Sequence of chain 1.A:
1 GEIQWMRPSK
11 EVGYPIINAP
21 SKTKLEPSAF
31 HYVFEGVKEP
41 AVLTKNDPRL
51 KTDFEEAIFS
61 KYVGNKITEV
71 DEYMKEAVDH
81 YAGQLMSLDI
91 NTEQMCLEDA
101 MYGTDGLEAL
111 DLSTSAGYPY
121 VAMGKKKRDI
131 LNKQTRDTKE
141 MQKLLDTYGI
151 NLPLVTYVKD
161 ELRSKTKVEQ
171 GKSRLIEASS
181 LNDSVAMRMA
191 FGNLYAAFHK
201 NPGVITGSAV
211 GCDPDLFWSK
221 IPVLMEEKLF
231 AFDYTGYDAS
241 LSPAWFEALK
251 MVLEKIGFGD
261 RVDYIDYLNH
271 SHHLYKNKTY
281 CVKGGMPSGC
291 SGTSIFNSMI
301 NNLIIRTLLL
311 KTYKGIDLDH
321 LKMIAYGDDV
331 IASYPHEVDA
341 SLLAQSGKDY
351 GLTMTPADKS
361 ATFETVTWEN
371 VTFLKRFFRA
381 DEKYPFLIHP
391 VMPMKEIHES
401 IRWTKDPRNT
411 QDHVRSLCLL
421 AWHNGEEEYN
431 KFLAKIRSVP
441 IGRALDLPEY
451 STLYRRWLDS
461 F

A small-molecule ligand and the protein it binds are described below.
Small molecule (SMILES): Nc1nc(=O)c2ncn([C@@H]3O[C@H](COP(=O)=O)[C@@H](O[P](=O)(O)OC[C@H]4O[C@@H](n5cnc6c(=O)nc(N)[nH]c65)[C@H](O)[C@@H]4O[P](=O)(O)OC[C@H]4O[C@@H](n5cnc6c(N)ncnc65)[C@H](O)[C@@H]4O)[C@H]3O)c2[nH]1

Binding-site contacts:
Ligand atom C2' contacts residue GLY124 of chain 1.A at 4.3 Å.
Ligand atom C1' contacts residue ASN18 of chain 1.A at 3.3 Å.
Ligand atom O4' contacts residue ILE17 of chain 1.A at 4.4 Å.
Ligand atom OP2 contacts residue ASN18 of chain 1.A at 4.3 Å.
Ligand atom C3' contacts residue GLY124 of chain 1.A at 4.4 Å.
Ligand atom O4' contacts residue ASN18 of chain 1.A at 2.9 Å.
Ligand atom N3 contacts residue ASN18 of chain 1.A at 4.2 Å.
Ligand atom O3' contacts residue GLY124 of chain 1.A at 3.9 Å.
Ligand atom C4 contacts residue ASN18 of chain 1.A at 3.6 Å.
Ligand atom C5' contacts residue ILE16 of chain 1.A at 3.8 Å (hydrophobic).
Ligand atom O6 contacts residue ASN18 of chain 1.A at 4.4 Å.
Ligand atom C8 contacts residue ASN18 of chain 1.A at 3.0 Å.
Ligand atom N9 contacts residue ASN18 of chain 1.A at 3.0 Å.
Ligand atom C6 contacts residue ASN18 of chain 1.A at 4.0 Å.
Ligand atom N7 contacts residue ASN18 of chain 1.A at 2.7 Å (h-bond).
Ligand atom C5' contacts residue ASN18 of chain 1.A at 4.5 Å.
Ligand atom P contacts residue ASN18 of chain 1.A at 4.2 Å.
Ligand atom O2' contacts residue ALA122 of chain 1.A at 4.2 Å.
Ligand atom O3' contacts residue MET123 of chain 1.A at 4.4 Å.
Ligand atom C4' contacts residue ASN18 of chain 1.A at 4.2 Å.
Ligand atom C5 contacts residue ASN18 of chain 1.A at 3.3 Å.
Ligand atom O2' contacts residue VAL121 of chain 1.A at 4.0 Å.
Ligand atom O4' contacts residue ILE16 of chain 1.A at 4.3 Å.
Ligand atom C5' contacts residue GLY124 of chain 1.A at 4.3 Å.
Ligand atom C4' contacts residue GLY124 of chain 1.A at 4.2 Å.
Ligand atom C5' contacts residue ALA122 of chain 1.A at 4.1 Å (hydrophobic).
Ligand atom O2' contacts residue GLY124 of chain 1.A at 3.1 Å.
Ligand atom C4' contacts residue ILE16 of chain 1.A at 4.1 Å (hydrophobic).